Sequence of chain 1.D:
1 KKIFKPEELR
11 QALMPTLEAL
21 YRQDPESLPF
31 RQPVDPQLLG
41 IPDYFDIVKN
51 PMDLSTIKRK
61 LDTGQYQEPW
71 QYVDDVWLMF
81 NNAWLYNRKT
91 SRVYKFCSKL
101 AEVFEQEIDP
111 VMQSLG

A small-molecule ligand and the protein it binds are described below.
Small molecule (SMILES): COC1CCC(n2c([C@@H]3CCCC(=O)N3c3ccccc3)nc3cc(-c4c(C)noc4C)ccc32)CC1

Binding-site contacts:
Ligand atom N36 contacts residue TYR44 of chain 1.D at 4.0 Å.
Ligand atom C33 contacts residue PRO29 of chain 1.D at 3.5 Å (hydrophobic).
Ligand atom O37 contacts residue ASN87 of chain 1.D at 3.3 Å (h-bond).
Ligand atom C34 contacts residue VAL93 of chain 1.D at 3.9 Å (hydrophobic).
Ligand atom N36 contacts residue ASN87 of chain 1.D at 3.3 Å (h-bond).
Ligand atom C27 contacts residue PRO25 of chain 1.D at 4.0 Å (hydrophobic).
Ligand atom C28 contacts residue PRO29 of chain 1.D at 3.5 Å (hydrophobic).
Ligand atom C06 contacts residue VAL93 of chain 1.D at 4.0 Å (hydrophobic).
Ligand atom C35 contacts residue PHE30 of chain 1.D at 3.9 Å (hydrophobic).
Ligand atom O30 contacts residue ARG92 of chain 1.D at 2.8 Å (salt-bridge).
Ligand atom C03 contacts residue VAL34 of chain 1.D at 4.0 Å (hydrophobic).
Ligand atom C27 contacts residue PRO29 of chain 1.D at 3.9 Å (hydrophobic).
Ligand atom C05 contacts residue VAL93 of chain 1.D at 3.6 Å (hydrophobic).
Ligand atom C33 contacts residue LEU39 of chain 1.D at 4.1 Å (hydrophobic).
Ligand atom C29 contacts residue ARG92 of chain 1.D at 3.3 Å.
Ligand atom C01 contacts residue ASN87 of chain 1.D at 4.1 Å.
Ligand atom C27 contacts residue LEU28 of chain 1.D at 3.8 Å (hydrophobic).
Ligand atom C02 contacts residue ASN87 of chain 1.D at 3.9 Å.
Ligand atom C11 contacts residue LEU28 of chain 1.D at 3.6 Å (hydrophobic).
Ligand atom C27 contacts residue PHE96 of chain 1.D at 4.0 Å (hydrophobic).
Ligand atom C32 contacts residue PRO29 of chain 1.D at 3.7 Å (hydrophobic).
Ligand atom C10 contacts residue PRO29 of chain 1.D at 3.8 Å (hydrophobic).
Ligand atom C28 contacts residue PHE96 of chain 1.D at 3.5 Å (hydrophobic).
Ligand atom C28 contacts residue ARG92 of chain 1.D at 3.5 Å.
Ligand atom C34 contacts residue ASN87 of chain 1.D at 4.0 Å.
Ligand atom C26 contacts residue LEU28 of chain 1.D at 3.9 Å (hydrophobic).
Ligand atom C25 contacts residue ARG92 of chain 1.D at 3.7 Å.
Ligand atom C34 contacts residue VAL34 of chain 1.D at 3.8 Å (hydrophobic).
Ligand atom C32 contacts residue LEU39 of chain 1.D at 4.0 Å (hydrophobic).
Ligand atom O37 contacts residue TYR86 of chain 1.D at 3.6 Å.
Ligand atom C27 contacts residue ARG92 of chain 1.D at 3.7 Å.
Ligand atom C26 contacts residue ARG92 of chain 1.D at 3.8 Å.
Ligand atom C24 contacts residue ARG92 of chain 1.D at 3.5 Å.
Ligand atom C16 contacts residue LEU39 of chain 1.D at 3.9 Å (hydrophobic).
Ligand atom C22 contacts residue ARG92 of chain 1.D at 3.8 Å.
Ligand atom O37 contacts residue TYR44 of chain 1.D at 3.5 Å.
Ligand atom C35 contacts residue VAL93 of chain 1.D at 3.8 Å (hydrophobic).
Ligand atom C01 contacts residue TYR86 of chain 1.D at 3.8 Å (hydrophobic).
Ligand atom C35 contacts residue PRO29 of chain 1.D at 3.5 Å (hydrophobic).
Ligand atom C01 contacts residue ILE41 of chain 1.D at 3.5 Å (hydrophobic).